Sequence of chain 1.B:
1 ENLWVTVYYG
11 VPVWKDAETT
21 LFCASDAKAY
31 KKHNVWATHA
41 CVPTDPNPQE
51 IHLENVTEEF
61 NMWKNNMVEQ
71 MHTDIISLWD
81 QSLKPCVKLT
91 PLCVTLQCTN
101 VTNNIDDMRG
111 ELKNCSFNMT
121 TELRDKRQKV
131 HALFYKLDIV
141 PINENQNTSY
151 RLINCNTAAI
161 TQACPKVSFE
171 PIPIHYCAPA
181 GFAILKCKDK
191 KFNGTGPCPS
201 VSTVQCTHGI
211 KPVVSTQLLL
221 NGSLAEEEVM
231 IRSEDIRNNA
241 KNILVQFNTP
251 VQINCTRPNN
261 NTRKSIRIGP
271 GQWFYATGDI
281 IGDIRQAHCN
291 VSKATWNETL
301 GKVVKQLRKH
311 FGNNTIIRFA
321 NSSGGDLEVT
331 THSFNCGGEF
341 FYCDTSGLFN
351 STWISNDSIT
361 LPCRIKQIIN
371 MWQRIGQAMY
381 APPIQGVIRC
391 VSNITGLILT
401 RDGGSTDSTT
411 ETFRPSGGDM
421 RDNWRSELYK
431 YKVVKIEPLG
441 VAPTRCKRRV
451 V

This protein binds this small molecule.
Small molecule (SMILES): CC(=O)N[C@H]1[C@H](O[C@H]2[C@H](O)[C@@H](NC(C)=O)CO[C@@H]2CO)O[C@H](CO)[C@@H](O)[C@@H]1O

Binding-site contacts:
Ligand atom C7 contacts residue NAG1 of chain 1.CA at 4.0 Å.
Ligand atom N2 contacts residue ASN393 of chain 1.B at 3.9 Å.
Ligand atom C3 contacts residue ASN393 of chain 1.B at 3.8 Å.
Ligand atom O7 contacts residue VAL391 of chain 1.B at 4.4 Å.
Ligand atom O7 contacts residue NAG1 of chain 1.CA at 3.4 Å.
Ligand atom C2 contacts residue ASN393 of chain 1.B at 3.9 Å.
Ligand atom C5 contacts residue ASN393 of chain 1.B at 3.8 Å.
Ligand atom C4 contacts residue ASN393 of chain 1.B at 4.4 Å.
Ligand atom C1 contacts residue ASN393 of chain 1.B at 3.3 Å.
Ligand atom C6 contacts residue LEU224 of chain 1.B at 4.3 Å (hydrophobic).
Ligand atom O5 contacts residue ASN393 of chain 1.B at 4.0 Å.
Ligand atom C8 contacts residue NAG1 of chain 1.CA at 4.2 Å.
Ligand atom O6 contacts residue LEU224 of chain 1.B at 3.7 Å.
Ligand atom O6 contacts residue PRO250 of chain 1.B at 4.3 Å.
Ligand atom O7 contacts residue NAG2 of chain 1.CA at 4.4 Å.